Binding-site contacts:
Ligand atom C3 contacts residue ASN606 of chain 1.C at 3.9 Å.
Ligand atom C1 contacts residue ARG591 of chain 1.C at 3.3 Å.
Ligand atom C8 contacts residue ARG591 of chain 1.C at 3.3 Å.
Ligand atom C2 contacts residue ARG591 of chain 1.C at 4.3 Å.
Ligand atom C2 contacts residue ASN606 of chain 1.C at 2.5 Å.
Ligand atom N2 contacts residue ASN606 of chain 1.C at 2.5 Å (h-bond).
Ligand atom C5 contacts residue ASN606 of chain 1.C at 3.6 Å.
Ligand atom C7 contacts residue ASN606 of chain 1.C at 2.8 Å.
Ligand atom O7 contacts residue ASN606 of chain 1.C at 3.2 Å (h-bond).
Ligand atom C1 contacts residue ASN606 of chain 1.C at 1.4 Å.
Ligand atom C8 contacts residue ASN606 of chain 1.C at 3.6 Å.
Ligand atom O5 contacts residue ASN606 of chain 1.C at 2.3 Å (h-bond).
Ligand atom C4 contacts residue ASN606 of chain 1.C at 4.2 Å.
Ligand atom C5 contacts residue ARG591 of chain 1.C at 3.7 Å.
Ligand atom O5 contacts residue ARG591 of chain 1.C at 3.6 Å.
Ligand atom C7 contacts residue ARG591 of chain 1.C at 4.5 Å.

A protein and the small-molecule ligand that binds it are described below.
Small molecule (SMILES): CC(=O)N[C@@H]1[C@@H](O)[C@H](O)[C@@H](CO)O[C@H]1O

Sequence of chain 1.C:
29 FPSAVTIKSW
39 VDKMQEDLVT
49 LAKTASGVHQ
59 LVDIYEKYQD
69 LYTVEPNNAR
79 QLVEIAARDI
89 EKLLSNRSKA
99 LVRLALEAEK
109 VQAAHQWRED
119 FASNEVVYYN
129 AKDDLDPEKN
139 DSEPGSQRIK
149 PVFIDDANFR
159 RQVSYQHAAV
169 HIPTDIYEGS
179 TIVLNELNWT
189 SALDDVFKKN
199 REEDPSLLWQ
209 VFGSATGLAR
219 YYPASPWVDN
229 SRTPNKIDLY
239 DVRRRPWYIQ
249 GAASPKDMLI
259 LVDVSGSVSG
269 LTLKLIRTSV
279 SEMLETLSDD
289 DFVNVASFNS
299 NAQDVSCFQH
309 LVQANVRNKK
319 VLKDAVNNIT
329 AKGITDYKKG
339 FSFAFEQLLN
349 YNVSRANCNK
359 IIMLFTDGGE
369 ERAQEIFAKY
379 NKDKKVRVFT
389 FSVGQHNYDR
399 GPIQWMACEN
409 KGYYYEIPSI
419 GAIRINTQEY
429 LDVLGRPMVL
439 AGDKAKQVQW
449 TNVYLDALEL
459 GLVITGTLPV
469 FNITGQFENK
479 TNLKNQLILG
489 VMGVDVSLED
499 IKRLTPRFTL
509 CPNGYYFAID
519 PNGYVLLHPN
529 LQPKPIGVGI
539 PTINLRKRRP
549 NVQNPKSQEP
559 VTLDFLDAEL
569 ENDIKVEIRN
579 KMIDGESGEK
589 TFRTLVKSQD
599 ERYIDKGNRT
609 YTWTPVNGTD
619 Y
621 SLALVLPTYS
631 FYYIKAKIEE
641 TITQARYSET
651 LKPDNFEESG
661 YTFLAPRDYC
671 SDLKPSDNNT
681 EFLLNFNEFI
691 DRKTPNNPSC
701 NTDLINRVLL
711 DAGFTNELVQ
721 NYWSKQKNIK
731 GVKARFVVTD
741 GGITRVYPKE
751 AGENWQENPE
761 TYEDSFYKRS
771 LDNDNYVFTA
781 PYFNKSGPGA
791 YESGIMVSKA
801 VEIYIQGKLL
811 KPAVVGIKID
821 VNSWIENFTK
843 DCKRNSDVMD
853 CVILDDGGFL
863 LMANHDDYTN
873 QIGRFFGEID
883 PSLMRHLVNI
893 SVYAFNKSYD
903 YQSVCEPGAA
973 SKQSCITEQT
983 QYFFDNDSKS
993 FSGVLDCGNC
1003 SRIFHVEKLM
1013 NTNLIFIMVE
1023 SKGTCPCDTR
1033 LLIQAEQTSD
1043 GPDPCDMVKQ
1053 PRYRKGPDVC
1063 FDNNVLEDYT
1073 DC